Sequence of chain 3.A:
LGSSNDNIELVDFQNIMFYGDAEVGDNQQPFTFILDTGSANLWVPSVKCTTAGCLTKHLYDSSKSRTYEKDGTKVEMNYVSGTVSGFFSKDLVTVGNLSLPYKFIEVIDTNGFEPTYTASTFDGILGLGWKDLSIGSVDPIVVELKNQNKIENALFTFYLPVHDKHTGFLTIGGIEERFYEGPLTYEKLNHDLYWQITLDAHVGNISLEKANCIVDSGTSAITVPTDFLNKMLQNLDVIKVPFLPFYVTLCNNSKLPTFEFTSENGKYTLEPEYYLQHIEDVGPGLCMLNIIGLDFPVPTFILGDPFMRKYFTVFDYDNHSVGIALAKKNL

Sequence of chain 2.A:
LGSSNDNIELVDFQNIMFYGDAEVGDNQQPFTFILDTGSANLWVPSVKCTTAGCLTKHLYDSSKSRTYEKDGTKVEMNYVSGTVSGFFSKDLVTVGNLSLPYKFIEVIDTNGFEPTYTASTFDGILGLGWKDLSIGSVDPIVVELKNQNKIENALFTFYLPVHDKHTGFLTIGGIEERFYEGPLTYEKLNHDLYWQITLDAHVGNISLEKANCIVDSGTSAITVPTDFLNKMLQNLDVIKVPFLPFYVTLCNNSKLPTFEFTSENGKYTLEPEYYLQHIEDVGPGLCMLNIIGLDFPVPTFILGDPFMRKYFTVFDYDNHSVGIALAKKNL

A small-molecule ligand and the protein it binds are described below.
Small molecule (SMILES): Cc1cccc(C)c1OCC(=O)N[C@@H](Cc1ccccc1)[C@@H](O)C[C@H](CC(C)C)NC(=O)c1cccc(N)c1

Binding-site contacts:
Ligand atom O2 contacts residue VAL80 of chain 4.A at 3.0 Å (h-bond).
Ligand atom C21 contacts residue ILE125 of chain 4.A at 3.4 Å (hydrophobic).
Ligand atom C9 contacts residue THR219 of chain 4.A at 3.6 Å.
Ligand atom N1 contacts residue PRO297 of chain 3.A at 2.7 Å (h-bond).
Ligand atom O1 contacts residue GLY218 of chain 4.A at 3.6 Å.
Ligand atom C15 contacts residue ASP216 of chain 4.A at 3.5 Å.
Ligand atom C18 contacts residue ASP36 of chain 4.A at 3.1 Å.
Ligand atom C25 contacts residue VAL80 of chain 4.A at 3.6 Å (hydrophobic).
Ligand atom C30 contacts residue ASN78 of chain 4.A at 3.4 Å.
Ligand atom C34 contacts residue VAL80 of chain 4.A at 3.6 Å (hydrophobic).
Ligand atom N1 contacts residue ASN78 of chain 4.A at 3.4 Å (h-bond).
Ligand atom C10 contacts residue PHE243 of chain 2.A at 3.4 Å (hydrophobic).
Ligand atom C12 contacts residue ASP216 of chain 4.A at 3.2 Å.
Ligand atom C15 contacts residue GLY38 of chain 4.A at 3.5 Å.
Ligand atom C12 contacts residue GLY38 of chain 4.A at 3.5 Å.
Ligand atom C3 contacts residue THR219 of chain 4.A at 3.5 Å.
Ligand atom C22 contacts residue PHE113 of chain 4.A at 3.6 Å (hydrophobic).
Ligand atom C28 contacts residue PRO297 of chain 3.A at 3.5 Å (hydrophobic).
Ligand atom C26 contacts residue GLY38 of chain 4.A at 3.3 Å.
Ligand atom N3 contacts residue GLY38 of chain 4.A at 3.2 Å (h-bond).
Ligand atom O14 contacts residue ASP216 of chain 4.A at 2.5 Å (salt-bridge).
Ligand atom C20 contacts residue ILE125 of chain 4.A at 3.5 Å (hydrophobic).
Ligand atom C21 contacts residue SER81 of chain 4.A at 3.7 Å.
Ligand atom O2 contacts residue TYR79 of chain 4.A at 3.1 Å.
Ligand atom C14 contacts residue SER220 of chain 4.A at 3.6 Å.
Ligand atom C6 contacts residue TYR194 of chain 4.A at 3.5 Å (hydrophobic).
Ligand atom C25 contacts residue SER81 of chain 4.A at 3.4 Å.
Ligand atom O26 contacts residue VAL80 of chain 4.A at 3.2 Å.
Ligand atom C15 contacts residue ASP36 of chain 4.A at 3.3 Å.
Ligand atom O14 contacts residue ASP36 of chain 4.A at 2.6 Å (salt-bridge).
Ligand atom O1 contacts residue THR219 of chain 4.A at 3.7 Å.
Ligand atom C34 contacts residue SER81 of chain 4.A at 3.1 Å.
Ligand atom C10 contacts residue THR219 of chain 4.A at 3.6 Å.
Ligand atom C21 contacts residue PHE113 of chain 4.A at 3.6 Å (hydrophobic).
Ligand atom O26 contacts residue SER81 of chain 4.A at 3.0 Å (h-bond).
Ligand atom C20 contacts residue TYR79 of chain 4.A at 3.3 Å (hydrophobic).
Ligand atom C9 contacts residue PHE243 of chain 2.A at 3.6 Å (hydrophobic).
Ligand atom C29 contacts residue PRO297 of chain 3.A at 3.4 Å (hydrophobic).
Ligand atom C27 contacts residue LEU133 of chain 4.A at 3.7 Å (hydrophobic).
Ligand atom C2 contacts residue PRO242 of chain 2.A at 3.3 Å (hydrophobic).

Sequence of chain 4.A:
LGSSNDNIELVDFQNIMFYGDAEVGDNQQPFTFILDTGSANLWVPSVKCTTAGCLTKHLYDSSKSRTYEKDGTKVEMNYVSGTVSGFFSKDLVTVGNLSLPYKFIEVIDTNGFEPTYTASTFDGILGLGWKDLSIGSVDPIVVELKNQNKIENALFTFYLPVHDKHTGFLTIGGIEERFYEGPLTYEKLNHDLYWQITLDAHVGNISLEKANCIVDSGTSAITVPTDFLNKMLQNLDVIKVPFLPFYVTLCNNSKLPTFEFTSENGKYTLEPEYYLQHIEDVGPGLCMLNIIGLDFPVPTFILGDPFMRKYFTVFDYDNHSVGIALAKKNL